A small-molecule ligand and the protein it binds are described below.
Small molecule (SMILES): CC[C@H](C)[C@H](NC(=O)[C@@H](NC(=O)[C@H](CC1=c2ccccc2=NC1)NC(C)=O)C(C)C)C(=O)N1CCC[C@H]1C(N)=O

Binding-site contacts:
Ligand atom CG1 contacts residue THR11 of chain 1.A at 3.6 Å.
Ligand atom CZ3 contacts residue PHE10 of chain 1.A at 3.7 Å (hydrophobic).
Ligand atom O contacts residue GLN9 of chain 1.A at 3.8 Å.
Ligand atom C contacts residue PHE10 of chain 1.A at 3.6 Å (hydrophobic).
Ligand atom CD1 contacts residue THR119 of chain 2.A at 3.8 Å.
Ligand atom C contacts residue EDO1 of chain 1.J at 3.5 Å.
Ligand atom O contacts residue THR11 of chain 1.A at 3.0 Å (h-bond).
Ligand atom CG contacts residue CYS7 of chain 1.A at 3.8 Å (hydrophobic).
Ligand atom CH2 contacts residue PHE88 of chain 2.A at 3.5 Å (hydrophobic).
Ligand atom CE2 contacts residue THR119 of chain 2.A at 3.6 Å.
Ligand atom O contacts residue ILE8 of chain 1.A at 3.5 Å.
Ligand atom C contacts residue EDO1 of chain 1.J at 3.4 Å.
Ligand atom O contacts residue PHE10 of chain 1.A at 3.4 Å.
Ligand atom N contacts residue EDO1 of chain 1.J at 3.6 Å.
Ligand atom CE3 contacts residue GLN9 of chain 1.A at 3.6 Å.
Ligand atom N contacts residue GLN9 of chain 1.A at 2.9 Å (h-bond).
Ligand atom CD2 contacts residue PHE10 of chain 1.A at 3.8 Å (hydrophobic).
Ligand atom CA contacts residue GLN9 of chain 1.A at 3.3 Å.
Ligand atom CB contacts residue EDO1 of chain 1.J at 3.1 Å.
Ligand atom CE2 contacts residue PHE10 of chain 1.A at 3.5 Å (hydrophobic).
Ligand atom CD1 contacts residue PHE10 of chain 1.A at 3.7 Å (hydrophobic).
Ligand atom NE1 contacts residue PHE10 of chain 1.A at 3.4 Å.
Ligand atom CE3 contacts residue ILE8 of chain 1.A at 3.5 Å (hydrophobic).
Ligand atom CA contacts residue EDO1 of chain 1.J at 3.6 Å.
Ligand atom CB contacts residue GLN9 of chain 1.A at 3.6 Å.
Ligand atom CE3 contacts residue PHE10 of chain 1.A at 3.6 Å (hydrophobic).
Ligand atom NE1 contacts residue HIS115 of chain 2.A at 3.5 Å (h-bond).
Ligand atom CZ2 contacts residue HIS115 of chain 2.A at 3.7 Å.
Ligand atom O contacts residue EDO1 of chain 1.J at 3.7 Å.
Ligand atom CH2 contacts residue PHE10 of chain 1.A at 3.8 Å (hydrophobic).
Ligand atom C contacts residue GLN9 of chain 1.A at 3.5 Å.
Ligand atom O contacts residue GLN9 of chain 1.A at 2.9 Å (h-bond).
Ligand atom CG contacts residue ARG93 of chain 2.A at 3.5 Å.
Ligand atom O contacts residue EDO1 of chain 1.J at 3.5 Å (h-bond).
Ligand atom CZ2 contacts residue THR119 of chain 2.A at 3.7 Å.
Ligand atom CA contacts residue ARG12 of chain 1.A at 3.8 Å.
Ligand atom CG2 contacts residue GLN9 of chain 1.A at 3.7 Å.
Ligand atom NE1 contacts residue THR119 of chain 2.A at 3.6 Å.
Ligand atom CB contacts residue ARG93 of chain 2.A at 3.7 Å.
Ligand atom CD contacts residue CYS7 of chain 1.A at 3.3 Å (hydrophobic).

Sequence of chain 1.A:
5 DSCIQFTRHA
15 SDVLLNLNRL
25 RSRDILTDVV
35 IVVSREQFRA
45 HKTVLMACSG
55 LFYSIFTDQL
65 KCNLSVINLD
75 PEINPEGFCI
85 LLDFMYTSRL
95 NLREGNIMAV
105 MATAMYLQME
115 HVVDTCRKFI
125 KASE

Sequence of chain 2.A:
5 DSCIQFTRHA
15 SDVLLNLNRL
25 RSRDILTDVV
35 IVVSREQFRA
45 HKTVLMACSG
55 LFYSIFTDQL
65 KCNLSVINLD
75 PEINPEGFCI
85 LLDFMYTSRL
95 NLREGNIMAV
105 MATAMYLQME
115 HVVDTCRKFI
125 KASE